Sequence of chain 2.A:
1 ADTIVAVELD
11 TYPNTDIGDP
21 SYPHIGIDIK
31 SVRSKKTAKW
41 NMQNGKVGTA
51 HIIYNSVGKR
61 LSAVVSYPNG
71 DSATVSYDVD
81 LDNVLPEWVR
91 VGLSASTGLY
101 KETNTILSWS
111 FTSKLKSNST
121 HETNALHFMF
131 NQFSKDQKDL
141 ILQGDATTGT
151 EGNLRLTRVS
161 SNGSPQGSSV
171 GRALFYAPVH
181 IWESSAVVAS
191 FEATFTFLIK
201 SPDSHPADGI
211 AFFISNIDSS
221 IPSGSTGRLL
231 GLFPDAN

Binding-site contacts:
Ligand atom O contacts residue ASN124 of chain 3.A at 3.3 Å.
Ligand atom CA contacts residue HIS180 of chain 3.A at 3.7 Å.
Ligand atom OXT contacts residue ASN124 of chain 3.A at 4.3 Å.
Ligand atom CA contacts residue ASP139 of chain 2.A at 4.1 Å.
Ligand atom CG contacts residue LYS114 of chain 3.A at 4.2 Å.
Ligand atom CB contacts residue LEU126 of chain 3.A at 3.8 Å (hydrophobic).
Ligand atom OXT contacts residue HIS180 of chain 3.A at 3.9 Å.
Ligand atom N contacts residue VAL179 of chain 3.A at 3.6 Å.
Ligand atom C contacts residue ASP139 of chain 2.A at 3.4 Å.
Ligand atom C contacts residue HIS180 of chain 3.A at 4.2 Å.
Ligand atom OXT contacts residue PHE130 of chain 2.A at 3.6 Å.
Ligand atom N contacts residue LEU126 of chain 3.A at 4.0 Å.
Ligand atom N contacts residue HIS180 of chain 3.A at 2.7 Å (h-bond).
Ligand atom N contacts residue PRO178 of chain 3.A at 4.4 Å.
Ligand atom CB contacts residue ASN124 of chain 3.A at 3.9 Å.
Ligand atom CB contacts residue SER113 of chain 3.A at 3.9 Å.
Ligand atom CG contacts residue VAL179 of chain 3.A at 4.4 Å (hydrophobic).
Ligand atom O contacts residue MET129 of chain 2.A at 3.5 Å (h-bond).
Ligand atom O contacts residue ASP139 of chain 2.A at 4.1 Å.
Ligand atom CB contacts residue ALA125 of chain 3.A at 3.7 Å (hydrophobic).
Ligand atom C contacts residue ASN124 of chain 3.A at 4.0 Å.
Ligand atom CA contacts residue LEU126 of chain 3.A at 4.3 Å (hydrophobic).
Ligand atom N contacts residue ASP139 of chain 2.A at 3.9 Å.
Ligand atom CG contacts residue HIS180 of chain 3.A at 2.9 Å.
Ligand atom CG contacts residue LEU115 of chain 3.A at 3.9 Å (hydrophobic).
Ligand atom OXT contacts residue ASP139 of chain 2.A at 2.7 Å (salt-bridge).
Ligand atom CG contacts residue SER113 of chain 3.A at 3.2 Å.
Ligand atom CA contacts residue ALA125 of chain 3.A at 4.4 Å (hydrophobic).
Ligand atom C contacts residue ALA125 of chain 3.A at 4.3 Å (hydrophobic).
Ligand atom OXT contacts residue TRP88 of chain 3.A at 4.0 Å.
Ligand atom O contacts residue PHE130 of chain 2.A at 3.9 Å.
Ligand atom O contacts residue ALA125 of chain 3.A at 3.4 Å (h-bond).
Ligand atom OXT contacts residue GLN137 of chain 2.A at 4.0 Å.
Ligand atom CG contacts residue ASN124 of chain 3.A at 4.5 Å.
Ligand atom CB contacts residue HIS180 of chain 3.A at 4.0 Å.
Ligand atom C contacts residue PHE130 of chain 2.A at 4.2 Å (hydrophobic).

This protein binds this small molecule.
Small molecule (SMILES): CC[C@@H](N)C(=O)O

Sequence of chain 3.A:
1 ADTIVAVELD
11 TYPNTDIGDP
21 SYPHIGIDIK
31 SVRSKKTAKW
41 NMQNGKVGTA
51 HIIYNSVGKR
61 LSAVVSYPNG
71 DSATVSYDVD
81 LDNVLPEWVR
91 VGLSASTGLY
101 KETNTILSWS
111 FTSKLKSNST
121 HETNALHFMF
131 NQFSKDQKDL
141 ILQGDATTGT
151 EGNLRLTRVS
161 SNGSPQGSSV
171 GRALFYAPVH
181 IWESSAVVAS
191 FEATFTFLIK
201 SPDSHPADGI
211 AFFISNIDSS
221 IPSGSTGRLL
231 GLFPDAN